A small-molecule ligand and the protein it binds are described below.
Small molecule (SMILES): COc1cc(Cc2cnc(N)nc2N)cc(OC)c1OC

Binding-site contacts:
Ligand atom C17 contacts residue LEU55 of chain 1.E at 3.5 Å (hydrophobic).
Ligand atom C18 contacts residue PHE96 of chain 1.E at 3.8 Å (hydrophobic).
Ligand atom N4 contacts residue THR115 of chain 1.E at 3.2 Å (h-bond).
Ligand atom N5 contacts residue ALA8 of chain 1.E at 3.4 Å (h-bond).
Ligand atom C9 contacts residue LEU21 of chain 1.E at 4.1 Å (hydrophobic).
Ligand atom C6 contacts residue MET6 of chain 1.E at 3.5 Å (hydrophobic).
Ligand atom C1 contacts residue GLU28 of chain 1.E at 3.5 Å.
Ligand atom N2 contacts residue GLU28 of chain 1.E at 2.6 Å (salt-bridge).
Ligand atom N7 contacts residue MET6 of chain 1.E at 2.5 Å (h-bond).
Ligand atom N5 contacts residue MET6 of chain 1.E at 3.3 Å.
Ligand atom C1 contacts residue ALA8 of chain 1.E at 3.4 Å (hydrophobic).
Ligand atom O13 contacts residue ILE51 of chain 1.E at 3.9 Å.
Ligand atom C14 contacts residue LEU21 of chain 1.E at 3.7 Å (hydrophobic).
Ligand atom N5 contacts residue VAL7 of chain 1.E at 3.5 Å.
Ligand atom C8 contacts residue ALA8 of chain 1.E at 4.0 Å (hydrophobic).
Ligand atom C3 contacts residue VAL32 of chain 1.E at 3.2 Å (hydrophobic).
Ligand atom C20 contacts residue LEU29 of chain 1.E at 3.4 Å (hydrophobic).
Ligand atom C11 contacts residue LEU21 of chain 1.E at 3.8 Å (hydrophobic).
Ligand atom C21 contacts residue PHE96 of chain 1.E at 3.4 Å (hydrophobic).
Ligand atom C6 contacts residue ALA8 of chain 1.E at 3.6 Å (hydrophobic).
Ligand atom O19 contacts residue LEU55 of chain 1.E at 4.0 Å.
Ligand atom N2 contacts residue ALA8 of chain 1.E at 3.0 Å.
Ligand atom C3 contacts residue GLU28 of chain 1.E at 3.3 Å.
Ligand atom C3 contacts residue ALA8 of chain 1.E at 3.5 Å (hydrophobic).
Ligand atom N4 contacts residue MET6 of chain 1.E at 3.8 Å.
Ligand atom O19 contacts residue PHE96 of chain 1.E at 3.8 Å.
Ligand atom N4 contacts residue VAL32 of chain 1.E at 3.0 Å.
Ligand atom C20 contacts residue VAL32 of chain 1.E at 3.7 Å (hydrophobic).
Ligand atom N7 contacts residue VAL7 of chain 1.E at 3.7 Å.
Ligand atom C12 contacts residue ILE51 of chain 1.E at 4.0 Å (hydrophobic).
Ligand atom O19 contacts residue VAL32 of chain 1.E at 4.0 Å.
Ligand atom N4 contacts residue ALA8 of chain 1.E at 3.9 Å.
Ligand atom N4 contacts residue VAL7 of chain 1.E at 3.9 Å.
Ligand atom C6 contacts residue VAL7 of chain 1.E at 3.9 Å (hydrophobic).
Ligand atom C17 contacts residue ILE51 of chain 1.E at 3.3 Å (hydrophobic).
Ligand atom N5 contacts residue VAL32 of chain 1.E at 4.0 Å.
Ligand atom N2 contacts residue VAL32 of chain 1.E at 3.4 Å.
Ligand atom C3 contacts residue VAL7 of chain 1.E at 3.8 Å (hydrophobic).
Ligand atom N4 contacts residue GLU28 of chain 1.E at 2.4 Å (salt-bridge).
Ligand atom N7 contacts residue PHE96 of chain 1.E at 3.3 Å (h-bond).

Sequence of chain 1.E:
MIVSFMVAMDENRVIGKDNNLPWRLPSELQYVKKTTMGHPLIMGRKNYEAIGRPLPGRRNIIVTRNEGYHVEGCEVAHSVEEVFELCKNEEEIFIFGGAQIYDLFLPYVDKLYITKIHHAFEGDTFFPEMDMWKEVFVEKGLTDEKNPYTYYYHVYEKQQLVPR